Sequence of chain 1.B:
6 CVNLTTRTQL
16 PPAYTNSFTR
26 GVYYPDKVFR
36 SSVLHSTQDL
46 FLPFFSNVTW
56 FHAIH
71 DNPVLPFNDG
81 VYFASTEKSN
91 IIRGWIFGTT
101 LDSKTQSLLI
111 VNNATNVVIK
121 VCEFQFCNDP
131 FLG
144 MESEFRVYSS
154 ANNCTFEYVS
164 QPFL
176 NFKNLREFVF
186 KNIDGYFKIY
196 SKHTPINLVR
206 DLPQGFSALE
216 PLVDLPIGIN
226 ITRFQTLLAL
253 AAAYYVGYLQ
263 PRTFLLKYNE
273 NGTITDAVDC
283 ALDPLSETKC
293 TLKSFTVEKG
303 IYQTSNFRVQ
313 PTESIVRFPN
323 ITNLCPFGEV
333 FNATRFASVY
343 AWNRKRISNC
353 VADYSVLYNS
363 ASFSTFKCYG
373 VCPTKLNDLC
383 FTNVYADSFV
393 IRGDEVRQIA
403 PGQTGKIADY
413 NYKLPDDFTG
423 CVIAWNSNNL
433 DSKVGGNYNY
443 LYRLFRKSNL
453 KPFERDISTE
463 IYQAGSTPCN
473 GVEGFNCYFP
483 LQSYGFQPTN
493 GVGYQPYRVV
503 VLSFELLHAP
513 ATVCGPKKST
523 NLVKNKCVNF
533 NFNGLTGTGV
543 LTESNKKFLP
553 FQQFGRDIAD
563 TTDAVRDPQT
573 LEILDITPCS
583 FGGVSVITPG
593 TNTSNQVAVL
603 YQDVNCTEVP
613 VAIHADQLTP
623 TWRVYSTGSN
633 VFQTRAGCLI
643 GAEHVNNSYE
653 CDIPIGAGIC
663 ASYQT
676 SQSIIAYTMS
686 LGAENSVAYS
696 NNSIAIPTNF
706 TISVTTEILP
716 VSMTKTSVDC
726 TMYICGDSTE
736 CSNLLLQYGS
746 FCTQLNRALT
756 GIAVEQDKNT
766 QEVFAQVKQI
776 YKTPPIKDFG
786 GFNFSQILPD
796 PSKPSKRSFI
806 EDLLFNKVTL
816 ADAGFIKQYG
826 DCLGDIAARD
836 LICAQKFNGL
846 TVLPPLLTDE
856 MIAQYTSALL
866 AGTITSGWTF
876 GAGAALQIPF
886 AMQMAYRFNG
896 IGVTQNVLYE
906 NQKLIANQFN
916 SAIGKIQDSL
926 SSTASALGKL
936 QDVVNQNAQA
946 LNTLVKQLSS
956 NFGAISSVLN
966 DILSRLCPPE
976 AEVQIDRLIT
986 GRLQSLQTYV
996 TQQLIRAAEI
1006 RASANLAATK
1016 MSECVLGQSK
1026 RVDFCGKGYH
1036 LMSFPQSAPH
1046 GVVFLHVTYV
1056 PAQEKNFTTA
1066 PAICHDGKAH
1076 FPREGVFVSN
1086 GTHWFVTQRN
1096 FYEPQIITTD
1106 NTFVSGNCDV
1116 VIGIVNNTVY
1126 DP

A small-molecule ligand and the protein it binds are described below.
Small molecule (SMILES): CC(=O)N[C@@H]1[C@@H](O)[C@H](O)[C@@H](CO)O[C@H]1O

Binding-site contacts:
Ligand atom C5 contacts residue THR115 of chain 1.B at 3.4 Å.
Ligand atom C4 contacts residue ASN113 of chain 1.B at 4.3 Å.
Ligand atom C7 contacts residue ASN113 of chain 1.B at 4.2 Å.
Ligand atom C6 contacts residue ASN116 of chain 1.B at 4.4 Å.
Ligand atom C8 contacts residue VAL118 of chain 1.B at 4.3 Å (hydrophobic).
Ligand atom C1 contacts residue THR115 of chain 1.B at 3.5 Å.
Ligand atom C6 contacts residue THR115 of chain 1.B at 3.3 Å.
Ligand atom C7 contacts residue VAL118 of chain 1.B at 3.7 Å (hydrophobic).
Ligand atom O6 contacts residue THR115 of chain 1.B at 2.9 Å (h-bond).
Ligand atom N2 contacts residue VAL118 of chain 1.B at 4.3 Å.
Ligand atom C2 contacts residue THR115 of chain 1.B at 4.1 Å.
Ligand atom N2 contacts residue ASN113 of chain 1.B at 2.9 Å (h-bond).
Ligand atom O6 contacts residue ASN116 of chain 1.B at 3.1 Å (h-bond).
Ligand atom C3 contacts residue ASN113 of chain 1.B at 3.8 Å.
Ligand atom C8 contacts residue LYS120 of chain 1.B at 4.3 Å.
Ligand atom C5 contacts residue ASN113 of chain 1.B at 3.7 Å.
Ligand atom O7 contacts residue VAL118 of chain 1.B at 3.3 Å.
Ligand atom O5 contacts residue THR115 of chain 1.B at 2.5 Å (h-bond).
Ligand atom O5 contacts residue ASN113 of chain 1.B at 2.4 Å (h-bond).
Ligand atom C4 contacts residue ASN116 of chain 1.B at 4.0 Å.
Ligand atom C8 contacts residue PHE148 of chain 1.B at 4.1 Å (hydrophobic).
Ligand atom C1 contacts residue ASN113 of chain 1.B at 1.4 Å.
Ligand atom C4 contacts residue THR115 of chain 1.B at 3.9 Å.
Ligand atom C2 contacts residue ASN113 of chain 1.B at 2.5 Å.